A small-molecule ligand and the protein it binds are described below.
Small molecule (SMILES): CC(C)OP(=O)(O)O

Sequence of chain 1.B:
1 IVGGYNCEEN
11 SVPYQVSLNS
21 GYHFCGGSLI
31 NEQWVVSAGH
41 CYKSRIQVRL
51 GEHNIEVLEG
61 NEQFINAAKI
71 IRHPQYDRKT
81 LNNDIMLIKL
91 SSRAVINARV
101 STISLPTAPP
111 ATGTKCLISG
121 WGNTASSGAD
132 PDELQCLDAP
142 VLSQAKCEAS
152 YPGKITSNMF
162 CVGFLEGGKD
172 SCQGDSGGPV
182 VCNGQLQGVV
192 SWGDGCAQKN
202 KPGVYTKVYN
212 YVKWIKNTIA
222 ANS

Binding-site contacts:
Ligand atom O3P contacts residue GLY175 of chain 1.B at 2.6 Å (h-bond).
Ligand atom O2P contacts residue HIS40 of chain 1.B at 3.1 Å (h-bond).
Ligand atom O1P contacts residue SER192 of chain 1.B at 4.2 Å.
Ligand atom C3 contacts residue SER192 of chain 1.B at 3.6 Å.
Ligand atom C2 contacts residue GLN174 of chain 1.B at 4.1 Å.
Ligand atom P contacts residue SER177 of chain 1.B at 1.6 Å.
Ligand atom C1 contacts residue SER177 of chain 1.B at 4.5 Å.
Ligand atom C2 contacts residue CYS173 of chain 1.B at 3.5 Å (hydrophobic).
Ligand atom O1P contacts residue SER177 of chain 1.B at 2.4 Å (h-bond).
Ligand atom O3P contacts residue GLN174 of chain 1.B at 3.5 Å.
Ligand atom C3 contacts residue VAL191 of chain 1.B at 3.5 Å (hydrophobic).
Ligand atom C2 contacts residue VAL191 of chain 1.B at 4.4 Å (hydrophobic).
Ligand atom O3P contacts residue SER177 of chain 1.B at 2.5 Å (h-bond).
Ligand atom O3P contacts residue CYS173 of chain 1.B at 3.9 Å.
Ligand atom C2 contacts residue SER177 of chain 1.B at 3.1 Å.
Ligand atom C3 contacts residue CYS173 of chain 1.B at 4.4 Å (hydrophobic).
Ligand atom C3 contacts residue SER177 of chain 1.B at 3.4 Å.
Ligand atom O1P contacts residue GLN174 of chain 1.B at 4.3 Å.
Ligand atom O2P contacts residue SER177 of chain 1.B at 2.4 Å (h-bond).
Ligand atom P contacts residue GLN174 of chain 1.B at 4.5 Å.
Ligand atom O1P contacts residue HIS40 of chain 1.B at 4.3 Å.
Ligand atom O3P contacts residue ASP176 of chain 1.B at 3.4 Å (salt-bridge).
Ligand atom C1 contacts residue GLN174 of chain 1.B at 3.3 Å.
Ligand atom O1P contacts residue CYS173 of chain 1.B at 4.4 Å.
Ligand atom C3 contacts residue SER172 of chain 1.B at 4.3 Å.
Ligand atom P contacts residue HIS40 of chain 1.B at 3.7 Å.
Ligand atom P contacts residue GLY175 of chain 1.B at 4.0 Å.
Ligand atom C1 contacts residue CYS173 of chain 1.B at 3.3 Å (hydrophobic).
Ligand atom C3 contacts residue TRP193 of chain 1.B at 3.7 Å (hydrophobic).